A small-molecule ligand and the protein it binds are described below.
Small molecule (SMILES): N#Cc1ccc(C(=O)Nc2ccc(F)c([C@]3(CF)C[C@@H](C(F)(F)F)OC(N)=N3)c2)nc1

Sequence of chain 1.A:
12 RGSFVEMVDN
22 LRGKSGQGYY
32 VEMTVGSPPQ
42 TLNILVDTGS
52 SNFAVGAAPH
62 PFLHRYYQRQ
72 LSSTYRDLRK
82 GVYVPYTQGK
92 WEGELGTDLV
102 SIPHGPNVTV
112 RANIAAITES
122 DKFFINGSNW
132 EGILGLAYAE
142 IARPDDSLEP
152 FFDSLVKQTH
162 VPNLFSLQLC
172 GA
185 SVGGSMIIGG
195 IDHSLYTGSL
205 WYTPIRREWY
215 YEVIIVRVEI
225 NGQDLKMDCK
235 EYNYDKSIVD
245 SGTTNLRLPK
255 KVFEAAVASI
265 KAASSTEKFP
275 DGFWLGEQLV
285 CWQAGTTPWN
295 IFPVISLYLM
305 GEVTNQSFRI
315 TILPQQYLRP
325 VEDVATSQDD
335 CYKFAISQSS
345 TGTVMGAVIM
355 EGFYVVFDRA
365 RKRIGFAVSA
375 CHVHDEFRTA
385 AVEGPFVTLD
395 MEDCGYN

Binding-site contacts:
Ligand atom F30 contacts residue TYR87 of chain 1.A at 3.5 Å.
Ligand atom C23 contacts residue GLY29 of chain 1.A at 3.3 Å.
Ligand atom C9 contacts residue GLY246 of chain 1.A at 3.7 Å.
Ligand atom N26 contacts residue ALA351 of chain 1.A at 3.1 Å.
Ligand atom C24 contacts residue GLY27 of chain 1.A at 3.7 Å.
Ligand atom N14 contacts residue GLY50 of chain 1.A at 3.7 Å.
Ligand atom C12 contacts residue PHE124 of chain 1.A at 3.7 Å (hydrophobic).
Ligand atom C22 contacts residue GLY29 of chain 1.A at 3.3 Å.
Ligand atom C2 contacts residue TYR87 of chain 1.A at 3.7 Å (hydrophobic).
Ligand atom F13 contacts residue TYR87 of chain 1.A at 3.1 Å.
Ligand atom N14 contacts residue ASP48 of chain 1.A at 2.8 Å (salt-bridge).
Ligand atom C23 contacts residue GLY27 of chain 1.A at 3.6 Å.
Ligand atom F31 contacts residue ASP48 of chain 1.A at 3.4 Å.
Ligand atom N14 contacts residue GLY246 of chain 1.A at 3.7 Å.
Ligand atom C21 contacts residue SER245 of chain 1.A at 3.5 Å.
Ligand atom F13 contacts residue PHE124 of chain 1.A at 3.2 Å.
Ligand atom N16 contacts residue GLY246 of chain 1.A at 3.0 Å (h-bond).
Ligand atom C4 contacts residue ASP48 of chain 1.A at 3.4 Å.
Ligand atom C25 contacts residue GLY29 of chain 1.A at 3.6 Å.
Ligand atom C15 contacts residue TYR87 of chain 1.A at 3.5 Å (hydrophobic).
Ligand atom F31 contacts residue TYR87 of chain 1.A at 3.2 Å.
Ligand atom N14 contacts residue ASP244 of chain 1.A at 2.8 Å (salt-bridge).
Ligand atom C23 contacts residue THR248 of chain 1.A at 3.2 Å.
Ligand atom N5 contacts residue ASP48 of chain 1.A at 2.7 Å (salt-bridge).
Ligand atom C24 contacts residue GLN28 of chain 1.A at 3.7 Å.
Ligand atom C6 contacts residue ASP48 of chain 1.A at 3.6 Å.
Ligand atom C22 contacts residue THR248 of chain 1.A at 3.4 Å.
Ligand atom O19 contacts residue ILE126 of chain 1.A at 3.6 Å.
Ligand atom N26 contacts residue THR248 of chain 1.A at 3.7 Å.
Ligand atom C21 contacts residue GLY246 of chain 1.A at 3.5 Å.
Ligand atom C9 contacts residue LEU46 of chain 1.A at 3.8 Å (hydrophobic).
Ligand atom N20 contacts residue GLY246 of chain 1.A at 3.2 Å (h-bond).
Ligand atom F31 contacts residue SER51 of chain 1.A at 3.1 Å.
Ligand atom C12 contacts residue ILE134 of chain 1.A at 3.8 Å (hydrophobic).
Ligand atom C25 contacts residue THR248 of chain 1.A at 3.4 Å.
Ligand atom N16 contacts residue LEU46 of chain 1.A at 3.5 Å.
Ligand atom C15 contacts residue ASP48 of chain 1.A at 3.3 Å.
Ligand atom C21 contacts residue THR247 of chain 1.A at 3.7 Å.
Ligand atom C23 contacts residue GLN28 of chain 1.A at 3.6 Å.
Ligand atom C8 contacts residue GLY246 of chain 1.A at 3.3 Å.